Binding-site contacts:
Ligand atom CB contacts residue ASN178 of chain 2.A at 3.4 Å.
Ligand atom CA contacts residue ASN229 of chain 2.A at 3.4 Å.
Ligand atom N contacts residue ASN178 of chain 2.A at 2.8 Å (h-bond).
Ligand atom C contacts residue LEU177 of chain 2.A at 3.6 Å (hydrophobic).
Ligand atom O3P contacts residue ARG132 of chain 2.A at 2.6 Å (salt-bridge).
Ligand atom CA contacts residue LEU232 of chain 2.A at 3.6 Å (hydrophobic).
Ligand atom CA contacts residue ASN178 of chain 2.A at 3.5 Å.
Ligand atom C contacts residue ASN178 of chain 2.A at 3.6 Å.
Ligand atom O2P contacts residue ARG59 of chain 2.A at 2.9 Å (salt-bridge).
Ligand atom C contacts residue LYS52 of chain 2.A at 3.4 Å.
Ligand atom CD contacts residue LYS52 of chain 2.A at 3.5 Å.
Ligand atom CB contacts residue SER48 of chain 2.A at 3.2 Å.
Ligand atom O2P contacts residue ARG132 of chain 2.A at 2.7 Å (salt-bridge).
Ligand atom CA contacts residue LEU177 of chain 2.A at 3.5 Å (hydrophobic).
Ligand atom CE1 contacts residue ILE222 of chain 2.A at 3.6 Å (hydrophobic).
Ligand atom P contacts residue ARG132 of chain 2.A at 3.6 Å.
Ligand atom O contacts residue LEU177 of chain 2.A at 3.4 Å.
Ligand atom CD1 contacts residue GLY174 of chain 2.A at 3.5 Å.
Ligand atom CD2 contacts residue LYS125 of chain 2.A at 3.5 Å.
Ligand atom O contacts residue LYS52 of chain 2.A at 3.8 Å.
Ligand atom CA contacts residue ASN229 of chain 2.A at 3.7 Å.
Ligand atom O1P contacts residue ARG59 of chain 2.A at 2.7 Å (salt-bridge).
Ligand atom N contacts residue LEU177 of chain 2.A at 3.3 Å.
Ligand atom O3P contacts residue TYR133 of chain 2.A at 2.5 Å (h-bond).
Ligand atom CB contacts residue GLU185 of chain 2.A at 3.3 Å.
Ligand atom O contacts residue ASN229 of chain 2.A at 2.8 Å (h-bond).
Ligand atom P contacts residue ARG59 of chain 2.A at 3.5 Å.
Ligand atom C contacts residue ASN229 of chain 2.A at 3.5 Å.
Ligand atom N contacts residue LEU232 of chain 2.A at 3.2 Å.
Ligand atom CA contacts residue LYS52 of chain 2.A at 3.4 Å.
Ligand atom CG contacts residue GLY174 of chain 2.A at 3.5 Å.
Ligand atom OG contacts residue SER48 of chain 2.A at 2.5 Å (h-bond).
Ligand atom CB contacts residue TRP233 of chain 2.A at 3.6 Å (hydrophobic).
Ligand atom CB contacts residue ASN178 of chain 2.A at 3.4 Å.
Ligand atom O contacts residue VAL181 of chain 2.A at 3.5 Å.
Ligand atom P contacts residue TYR133 of chain 2.A at 3.6 Å.
Ligand atom CA contacts residue ASN178 of chain 2.A at 3.7 Å.
Ligand atom OE1 contacts residue LYS52 of chain 2.A at 2.7 Å (salt-bridge).
Ligand atom CB contacts residue ASN229 of chain 2.A at 3.7 Å.
Ligand atom N contacts residue ASN229 of chain 2.A at 2.8 Å (h-bond).

Sequence of chain 2.A:
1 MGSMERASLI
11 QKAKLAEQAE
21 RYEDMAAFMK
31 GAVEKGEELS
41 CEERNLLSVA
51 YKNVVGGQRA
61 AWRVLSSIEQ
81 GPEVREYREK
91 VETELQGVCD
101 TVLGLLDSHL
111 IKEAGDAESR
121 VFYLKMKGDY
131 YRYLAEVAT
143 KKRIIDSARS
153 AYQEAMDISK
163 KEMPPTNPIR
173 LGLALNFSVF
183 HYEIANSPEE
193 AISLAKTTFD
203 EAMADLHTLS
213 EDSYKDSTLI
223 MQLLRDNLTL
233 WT

The protein below binds the small molecule below.
Small molecule (SMILES): CSCC[C@H](NC(=O)[C@H](C)N)C(=O)N[C@@H](COP(=O)(O)O)C(=O)N[C@@H](Cc1ccccc1)C(=O)N[C@@H](CCC(N)=O)C(=O)N[C@H](C=O)CO